Binding-site contacts:
Ligand atom O4 contacts residue GLN243 of chain 1.A at 2.8 Å (h-bond).
Ligand atom O3 contacts residue GLY241 of chain 1.A at 3.6 Å.
Ligand atom O4 contacts residue PRO242 of chain 1.A at 3.0 Å (h-bond).
Ligand atom O contacts residue AMV1 of chain 1.F at 3.8 Å.
Ligand atom N6 contacts residue THR244 of chain 1.A at 3.9 Å.
Ligand atom N6 contacts residue ASP237 of chain 1.A at 3.0 Å (salt-bridge).
Ligand atom O3 contacts residue THR244 of chain 1.A at 2.5 Å (h-bond).
Ligand atom CA contacts residue AMV1 of chain 1.F at 2.5 Å.
Ligand atom N contacts residue ASP237 of chain 1.A at 3.4 Å (salt-bridge).
Ligand atom C4 contacts residue ASP237 of chain 1.A at 3.3 Å.
Ligand atom OE1 contacts residue GLN235 of chain 1.A at 3.2 Å (h-bond).
Ligand atom CA contacts residue GLN235 of chain 1.A at 3.8 Å.
Ligand atom N contacts residue AMV1 of chain 1.F at 1.4 Å.
Ligand atom CG contacts residue GLN235 of chain 1.A at 3.5 Å.
Ligand atom C3 contacts residue LEU183 of chain 1.A at 3.5 Å (hydrophobic).
Ligand atom O4 contacts residue GLY241 of chain 1.A at 3.0 Å.
Ligand atom CB contacts residue GLN235 of chain 1.A at 3.5 Å.
Ligand atom CB contacts residue AMV1 of chain 1.F at 3.4 Å.
Ligand atom C contacts residue AMV1 of chain 1.F at 3.6 Å.
Ligand atom C6 contacts residue ASP237 of chain 1.A at 3.8 Å.
Ligand atom CG contacts residue ASP237 of chain 1.A at 3.2 Å.
Ligand atom O contacts residue LEU183 of chain 1.A at 3.5 Å.
Ligand atom CD contacts residue ASP237 of chain 1.A at 3.6 Å.
Ligand atom O4 contacts residue THR244 of chain 1.A at 3.8 Å.
Ligand atom C7 contacts residue GLY241 of chain 1.A at 3.3 Å.
Ligand atom O3 contacts residue GLN243 of chain 1.A at 3.4 Å.
Ligand atom CD contacts residue GLN235 of chain 1.A at 3.4 Å.
Ligand atom C6 contacts residue GLY241 of chain 1.A at 4.0 Å.
Ligand atom C7 contacts residue GLN243 of chain 1.A at 3.6 Å.
Ligand atom C6 contacts residue VAL239 of chain 1.A at 3.8 Å (hydrophobic).
Ligand atom N6 contacts residue VAL239 of chain 1.A at 2.7 Å (h-bond).
Ligand atom N6 contacts residue GLN229 of chain 1.A at 3.7 Å.
Ligand atom C5 contacts residue GLY241 of chain 1.A at 3.5 Å.
Ligand atom C6 contacts residue GLN235 of chain 1.A at 3.9 Å.
Ligand atom O3 contacts residue VAL239 of chain 1.A at 3.8 Å.
Ligand atom C7 contacts residue THR244 of chain 1.A at 3.7 Å.
Ligand atom CB contacts residue ASN418 of chain 1.A at 3.5 Å.
Ligand atom O contacts residue ARG185 of chain 1.A at 3.4 Å (salt-bridge).
Ligand atom N contacts residue GLN235 of chain 1.A at 3.9 Å.
Ligand atom C7 contacts residue PRO242 of chain 1.A at 4.0 Å (hydrophobic).

Sequence of chain 1.A:
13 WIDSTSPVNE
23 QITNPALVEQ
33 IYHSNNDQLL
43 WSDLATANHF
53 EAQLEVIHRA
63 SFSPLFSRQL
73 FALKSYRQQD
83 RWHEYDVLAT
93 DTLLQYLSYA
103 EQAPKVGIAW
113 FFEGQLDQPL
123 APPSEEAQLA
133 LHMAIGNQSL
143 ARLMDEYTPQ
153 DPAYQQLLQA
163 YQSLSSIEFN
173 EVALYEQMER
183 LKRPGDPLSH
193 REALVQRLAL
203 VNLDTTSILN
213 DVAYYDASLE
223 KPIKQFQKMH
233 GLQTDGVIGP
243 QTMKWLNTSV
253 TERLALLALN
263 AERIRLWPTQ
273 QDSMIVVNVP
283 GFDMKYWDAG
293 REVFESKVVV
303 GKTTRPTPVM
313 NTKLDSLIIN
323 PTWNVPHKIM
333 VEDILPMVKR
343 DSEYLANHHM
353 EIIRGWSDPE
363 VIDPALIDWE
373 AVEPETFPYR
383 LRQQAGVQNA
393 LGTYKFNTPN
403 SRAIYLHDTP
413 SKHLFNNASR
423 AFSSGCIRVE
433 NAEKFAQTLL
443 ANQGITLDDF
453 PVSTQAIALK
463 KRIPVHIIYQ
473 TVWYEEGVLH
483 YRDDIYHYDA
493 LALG

This small molecule binds to this protein.
Small molecule (SMILES): C[C@H](N)C(=O)N[C@@H](C=O)CCC(=O)N[C@@H](CCC[C@@H](N)C(=O)O)C(=O)N[C@H](C)C(=O)O